Sequence of chain 1.C:
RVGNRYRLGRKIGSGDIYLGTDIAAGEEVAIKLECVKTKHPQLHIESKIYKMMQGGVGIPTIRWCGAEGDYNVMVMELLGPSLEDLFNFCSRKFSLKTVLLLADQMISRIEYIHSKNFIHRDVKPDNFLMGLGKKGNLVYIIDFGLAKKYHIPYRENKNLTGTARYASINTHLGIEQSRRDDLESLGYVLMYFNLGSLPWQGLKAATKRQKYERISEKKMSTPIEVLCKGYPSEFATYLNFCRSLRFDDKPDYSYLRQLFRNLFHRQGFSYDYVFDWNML

Binding-site contacts:
Ligand atom C15 contacts residue LEU149 of chain 1.C at 3.6 Å (hydrophobic).
Ligand atom N3 contacts residue ALA50 of chain 1.C at 3.5 Å.
Ligand atom C17 contacts residue LEU99 of chain 1.C at 3.1 Å (hydrophobic).
Ligand atom N3 contacts residue LEU98 of chain 1.C at 3.9 Å.
Ligand atom C8 contacts residue LYS52 of chain 1.C at 3.6 Å.
Ligand atom C7 contacts residue LYS52 of chain 1.C at 3.9 Å.
Ligand atom C5 contacts residue ILE37 of chain 1.C at 3.5 Å (hydrophobic).
Ligand atom C13 contacts residue MET96 of chain 1.C at 3.8 Å (hydrophobic).
Ligand atom C4 contacts residue ILE37 of chain 1.C at 3.4 Å (hydrophobic).
Ligand atom C17 contacts residue GLY100 of chain 1.C at 3.1 Å.
Ligand atom N4 contacts residue ILE29 of chain 1.C at 3.4 Å.
Ligand atom N4 contacts residue LEU98 of chain 1.C at 3.9 Å.
Ligand atom C16 contacts residue LEU99 of chain 1.C at 3.3 Å (hydrophobic).
Ligand atom C13 contacts residue ALA50 of chain 1.C at 3.4 Å (hydrophobic).
Ligand atom C9 contacts residue MET96 of chain 1.C at 3.3 Å (hydrophobic).
Ligand atom C6 contacts residue ILE37 of chain 1.C at 3.5 Å (hydrophobic).
Ligand atom C1 contacts residue ILE162 of chain 1.C at 3.7 Å (hydrophobic).
Ligand atom C7 contacts residue ALA50 of chain 1.C at 3.7 Å (hydrophobic).
Ligand atom C11 contacts residue LEU149 of chain 1.C at 3.8 Å (hydrophobic).
Ligand atom F1 contacts residue MET96 of chain 1.C at 3.6 Å.
Ligand atom C2 contacts residue ILE162 of chain 1.C at 3.6 Å (hydrophobic).
Ligand atom N2 contacts residue ILE162 of chain 1.C at 3.7 Å.
Ligand atom F1 contacts residue MET94 of chain 1.C at 3.3 Å.
Ligand atom N3 contacts residue LEU99 of chain 1.C at 2.9 Å (h-bond).
Ligand atom O1 contacts residue GLY100 of chain 1.C at 3.5 Å (h-bond).
Ligand atom F1 contacts residue LYS52 of chain 1.C at 3.5 Å.
Ligand atom C12 contacts residue ALA50 of chain 1.C at 3.8 Å (hydrophobic).
Ligand atom C13 contacts residue GLU97 of chain 1.C at 3.6 Å.
Ligand atom N2 contacts residue ILE37 of chain 1.C at 3.3 Å.
Ligand atom C10 contacts residue MET96 of chain 1.C at 3.7 Å (hydrophobic).
Ligand atom C9 contacts residue MET94 of chain 1.C at 3.7 Å (hydrophobic).
Ligand atom C12 contacts residue MET96 of chain 1.C at 3.6 Å (hydrophobic).
Ligand atom O1 contacts residue LEU99 of chain 1.C at 3.2 Å (h-bond).
Ligand atom C8 contacts residue MET96 of chain 1.C at 3.7 Å (hydrophobic).
Ligand atom C6 contacts residue ALA50 of chain 1.C at 3.8 Å (hydrophobic).
Ligand atom C13 contacts residue LEU99 of chain 1.C at 3.6 Å (hydrophobic).
Ligand atom C7 contacts residue MET96 of chain 1.C at 3.8 Å (hydrophobic).
Ligand atom C19 contacts residue ILE29 of chain 1.C at 3.7 Å (hydrophobic).
Ligand atom C16 contacts residue LEU98 of chain 1.C at 3.7 Å (hydrophobic).
Ligand atom N1 contacts residue ILE162 of chain 1.C at 3.4 Å.

A protein and the small-molecule ligand that binds it are described below.
Small molecule (SMILES): Cn1cc(-c2ccnc([C@H]3COCCN3)c2)c(-c2ccc(F)cc2)n1